The small molecule below binds the protein below.
Small molecule (SMILES): CC(=O)N[C@H]1[C@H](O[C@H]2[C@H](O)[C@@H](NC(C)=O)CO[C@@H]2CO)O[C@H](CO)[C@@H](O)[C@@H]1O

Sequence of chain 19.F:
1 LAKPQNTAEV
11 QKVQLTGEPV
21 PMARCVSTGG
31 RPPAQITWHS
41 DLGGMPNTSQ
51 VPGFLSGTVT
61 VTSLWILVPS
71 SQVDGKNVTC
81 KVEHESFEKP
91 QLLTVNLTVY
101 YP

Binding-site contacts:
Ligand atom C4 contacts residue ASN77 of chain 19.F at 4.2 Å.
Ligand atom C1 contacts residue ASN77 of chain 19.F at 1.5 Å.
Ligand atom C2 contacts residue NAG1 of chain 19.L at 4.3 Å.
Ligand atom O5 contacts residue NAG1 of chain 19.L at 4.2 Å.
Ligand atom C6 contacts residue THR94 of chain 19.F at 4.0 Å.
Ligand atom C2 contacts residue ASN77 of chain 19.F at 2.3 Å.
Ligand atom O7 contacts residue ASN77 of chain 19.F at 2.3 Å (h-bond).
Ligand atom N2 contacts residue NAG1 of chain 19.L at 4.2 Å.
Ligand atom C1 contacts residue NAG1 of chain 19.L at 3.4 Å.
Ligand atom C8 contacts residue ASN77 of chain 19.F at 4.1 Å.
Ligand atom C3 contacts residue ASN77 of chain 19.F at 3.7 Å.
Ligand atom O5 contacts residue ASN77 of chain 19.F at 2.4 Å (h-bond).
Ligand atom N2 contacts residue ASN77 of chain 19.F at 2.8 Å (h-bond).
Ligand atom C8 contacts residue NAG1 of chain 19.L at 4.3 Å.
Ligand atom C5 contacts residue NAG1 of chain 19.L at 4.5 Å.
Ligand atom O5 contacts residue THR94 of chain 19.F at 3.8 Å.
Ligand atom C5 contacts residue ASN77 of chain 19.F at 3.7 Å.
Ligand atom C7 contacts residue ASN77 of chain 19.F at 2.7 Å.
Ligand atom C7 contacts residue NAG1 of chain 19.L at 4.3 Å.
Ligand atom O6 contacts residue THR94 of chain 19.F at 4.0 Å.